The small molecule below binds the protein below.
Small molecule (SMILES): NCC(=O)O

Binding-site contacts:
Ligand atom OXT contacts residue ATP1 of chain 1.D at 2.6 Å (h-bond).
Ligand atom N contacts residue ALA55 of chain 1.A at 3.8 Å.
Ligand atom CA contacts residue ALA55 of chain 1.A at 4.2 Å (hydrophobic).
Ligand atom CA contacts residue GLN100 of chain 1.A at 4.3 Å.
Ligand atom OXT contacts residue ALA55 of chain 1.A at 3.5 Å.
Ligand atom N contacts residue GLU180 of chain 1.A at 3.9 Å.
Ligand atom CA contacts residue THR57 of chain 1.A at 3.2 Å.
Ligand atom O contacts residue ATP1 of chain 1.D at 3.8 Å.
Ligand atom O contacts residue THR57 of chain 1.A at 3.4 Å (h-bond).
Ligand atom N contacts residue GLY56 of chain 1.A at 3.5 Å (h-bond).
Ligand atom C contacts residue ALA55 of chain 1.A at 3.6 Å (hydrophobic).
Ligand atom N contacts residue GLN102 of chain 1.A at 3.3 Å (h-bond).
Ligand atom OXT contacts residue ARG82 of chain 1.A at 3.1 Å (salt-bridge).
Ligand atom N contacts residue GLN100 of chain 1.A at 3.2 Å (h-bond).
Ligand atom C contacts residue GLN100 of chain 1.A at 4.1 Å.
Ligand atom N contacts residue THR57 of chain 1.A at 3.2 Å (h-bond).
Ligand atom C contacts residue ATP1 of chain 1.D at 3.1 Å.
Ligand atom C contacts residue THR57 of chain 1.A at 3.6 Å.
Ligand atom CA contacts residue GLU180 of chain 1.A at 3.9 Å.
Ligand atom OXT contacts residue GLN100 of chain 1.A at 3.3 Å (h-bond).
Ligand atom CA contacts residue ATP1 of chain 1.D at 3.6 Å.
Ligand atom O contacts residue TRP139 of chain 1.A at 4.2 Å.
Ligand atom CA contacts residue GLN102 of chain 1.A at 4.2 Å.
Ligand atom N contacts residue THR182 of chain 1.A at 3.3 Å (h-bond).
Ligand atom CA contacts residue THR182 of chain 1.A at 3.3 Å.
Ligand atom O contacts residue ALA55 of chain 1.A at 3.9 Å.
Ligand atom C contacts residue ARG82 of chain 1.A at 4.3 Å.

Sequence of chain 1.A:
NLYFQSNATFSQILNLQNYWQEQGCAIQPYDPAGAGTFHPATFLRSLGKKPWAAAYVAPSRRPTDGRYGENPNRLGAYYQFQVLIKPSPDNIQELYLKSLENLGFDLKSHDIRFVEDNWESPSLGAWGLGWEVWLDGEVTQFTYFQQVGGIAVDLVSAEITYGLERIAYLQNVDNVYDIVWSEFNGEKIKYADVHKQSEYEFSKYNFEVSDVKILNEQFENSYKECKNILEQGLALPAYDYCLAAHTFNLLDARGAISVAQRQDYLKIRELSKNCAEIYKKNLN